Binding-site contacts:
Ligand atom O5 contacts residue ARG412 of chain 1.E at 2.9 Å (salt-bridge).
Ligand atom C8 contacts residue ASN301 of chain 1.E at 4.1 Å.
Ligand atom O5 contacts residue VAL414 of chain 1.E at 4.3 Å.
Ligand atom O6 contacts residue ARG412 of chain 1.E at 4.0 Å.
Ligand atom C3 contacts residue GLN263 of chain 1.E at 3.6 Å.
Ligand atom N2 contacts residue GLN263 of chain 1.E at 3.8 Å.
Ligand atom C5 contacts residue ARG412 of chain 1.E at 4.1 Å.
Ligand atom C1 contacts residue GLN263 of chain 1.E at 4.0 Å.
Ligand atom N2 contacts residue ASN265 of chain 1.E at 2.9 Å (h-bond).
Ligand atom C4 contacts residue ASN265 of chain 1.E at 4.2 Å.
Ligand atom O7 contacts residue ASN301 of chain 1.E at 4.0 Å.
Ligand atom C2 contacts residue GLN263 of chain 1.E at 4.0 Å.
Ligand atom C5 contacts residue ASN265 of chain 1.E at 3.6 Å.
Ligand atom O5 contacts residue ASN265 of chain 1.E at 2.4 Å (h-bond).
Ligand atom C2 contacts residue ASN265 of chain 1.E at 2.4 Å.
Ligand atom O7 contacts residue ASN265 of chain 1.E at 3.0 Å (h-bond).
Ligand atom C8 contacts residue SER303 of chain 1.E at 3.8 Å.
Ligand atom C6 contacts residue ARG412 of chain 1.E at 4.0 Å.
Ligand atom C1 contacts residue ASN265 of chain 1.E at 1.4 Å.
Ligand atom C8 contacts residue VAL302 of chain 1.E at 4.0 Å (hydrophobic).
Ligand atom C7 contacts residue ASN265 of chain 1.E at 3.1 Å.
Ligand atom C3 contacts residue ASN265 of chain 1.E at 3.8 Å.
Ligand atom O6 contacts residue VAL414 of chain 1.E at 4.3 Å.
Ligand atom C8 contacts residue GLN263 of chain 1.E at 4.5 Å.
Ligand atom O3 contacts residue GLN263 of chain 1.E at 4.4 Å.
Ligand atom C8 contacts residue ASN265 of chain 1.E at 4.3 Å.
Ligand atom O7 contacts residue NAG1 of chain 1.IA at 3.9 Å.
Ligand atom C1 contacts residue ARG412 of chain 1.E at 3.7 Å.

A protein and the small-molecule ligand that binds it are described below.
Small molecule (SMILES): CC(=O)N[C@H]1[C@H](O[C@H]2[C@H](O)[C@@H](NC(C)=O)CO[C@@H]2CO)O[C@H](CO)[C@@H](O[C@@H]2O[C@H](CO)[C@@H](O)[C@H](O)[C@@H]2O)[C@@H]1O

Sequence of chain 1.E:
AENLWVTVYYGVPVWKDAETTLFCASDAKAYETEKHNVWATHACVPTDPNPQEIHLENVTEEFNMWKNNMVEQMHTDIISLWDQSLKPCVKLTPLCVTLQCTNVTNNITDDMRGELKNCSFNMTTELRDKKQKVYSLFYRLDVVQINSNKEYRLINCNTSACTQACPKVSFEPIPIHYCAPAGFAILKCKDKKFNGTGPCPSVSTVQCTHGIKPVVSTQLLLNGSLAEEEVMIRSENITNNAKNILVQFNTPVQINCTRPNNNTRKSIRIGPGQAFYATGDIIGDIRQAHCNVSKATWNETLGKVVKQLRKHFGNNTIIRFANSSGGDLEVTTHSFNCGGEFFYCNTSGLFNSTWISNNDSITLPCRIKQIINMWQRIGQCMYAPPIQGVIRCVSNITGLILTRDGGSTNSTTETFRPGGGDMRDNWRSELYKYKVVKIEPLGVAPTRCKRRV